Binding-site contacts:
Ligand atom C4 contacts residue ASP521 of chain 1.B at 3.5 Å.
Ligand atom O4 contacts residue VAL498 of chain 1.B at 3.6 Å.
Ligand atom O2' contacts residue ASP523 of chain 1.B at 3.2 Å (salt-bridge).
Ligand atom O2 contacts residue PHE383 of chain 1.A at 3.4 Å.
Ligand atom C4 contacts residue ARG407 of chain 1.A at 3.9 Å.
Ligand atom C2 contacts residue PHE383 of chain 1.A at 3.2 Å (hydrophobic).
Ligand atom O4 contacts residue ASP521 of chain 1.B at 3.2 Å (salt-bridge).
Ligand atom C6 contacts residue PHE383 of chain 1.A at 3.8 Å (hydrophobic).
Ligand atom O3' contacts residue TYR326 of chain 1.A at 3.9 Å.
Ligand atom C5 contacts residue TYR331 of chain 1.A at 3.6 Å (hydrophobic).
Ligand atom O4' contacts residue VAL356 of chain 1.A at 3.7 Å.
Ligand atom O4 contacts residue PHE383 of chain 1.A at 3.3 Å.
Ligand atom C4 contacts residue PHE383 of chain 1.A at 3.4 Å (hydrophobic).
Ligand atom O5' contacts residue VAL551 of chain 1.B at 3.5 Å.
Ligand atom O5' contacts residue PHE383 of chain 1.A at 3.9 Å.
Ligand atom O4' contacts residue PHE383 of chain 1.A at 3.8 Å.
Ligand atom C6 contacts residue VAL356 of chain 1.A at 3.8 Å (hydrophobic).
Ligand atom O4 contacts residue ARG407 of chain 1.A at 2.8 Å (salt-bridge).
Ligand atom C6 contacts residue TYR331 of chain 1.A at 4.0 Å (hydrophobic).
Ligand atom C2 contacts residue ASP523 of chain 1.B at 3.9 Å.
Ligand atom O2 contacts residue ASP521 of chain 1.B at 3.9 Å.
Ligand atom C1' contacts residue VAL356 of chain 1.A at 3.9 Å (hydrophobic).
Ligand atom C2' contacts residue ASP523 of chain 1.B at 3.2 Å.
Ligand atom C4 contacts residue VAL498 of chain 1.B at 4.1 Å (hydrophobic).
Ligand atom C5 contacts residue PHE383 of chain 1.A at 3.7 Å (hydrophobic).
Ligand atom C5' contacts residue THR552 of chain 1.B at 4.0 Å.
Ligand atom C4' contacts residue TYR326 of chain 1.A at 3.8 Å (hydrophobic).
Ligand atom O2 contacts residue ASP523 of chain 1.B at 3.6 Å.
Ligand atom N3 contacts residue ASP521 of chain 1.B at 2.8 Å (salt-bridge).
Ligand atom N1 contacts residue PHE383 of chain 1.A at 3.7 Å.
Ligand atom O5' contacts residue THR552 of chain 1.B at 3.2 Å (h-bond).
Ligand atom N1 contacts residue ASP523 of chain 1.B at 4.1 Å.
Ligand atom C2 contacts residue ASP521 of chain 1.B at 3.8 Å.
Ligand atom O3' contacts residue LYS328 of chain 1.A at 3.6 Å.
Ligand atom C5' contacts residue TYR326 of chain 1.A at 3.5 Å (hydrophobic).
Ligand atom O2 contacts residue THR552 of chain 1.B at 3.7 Å.
Ligand atom N3 contacts residue PHE383 of chain 1.A at 3.3 Å.
Ligand atom C3' contacts residue THR552 of chain 1.B at 4.0 Å.
Ligand atom C3' contacts residue ASP523 of chain 1.B at 3.8 Å.
Ligand atom O3' contacts residue GLY329 of chain 1.A at 3.2 Å (h-bond).

The small molecule below binds the protein below.
Small molecule (SMILES): O=c1ccn([C@@H]2O[C@H](CO)[C@@H](O)[C@H]2O)c(=O)[nH]1

Sequence of chain 1.B:
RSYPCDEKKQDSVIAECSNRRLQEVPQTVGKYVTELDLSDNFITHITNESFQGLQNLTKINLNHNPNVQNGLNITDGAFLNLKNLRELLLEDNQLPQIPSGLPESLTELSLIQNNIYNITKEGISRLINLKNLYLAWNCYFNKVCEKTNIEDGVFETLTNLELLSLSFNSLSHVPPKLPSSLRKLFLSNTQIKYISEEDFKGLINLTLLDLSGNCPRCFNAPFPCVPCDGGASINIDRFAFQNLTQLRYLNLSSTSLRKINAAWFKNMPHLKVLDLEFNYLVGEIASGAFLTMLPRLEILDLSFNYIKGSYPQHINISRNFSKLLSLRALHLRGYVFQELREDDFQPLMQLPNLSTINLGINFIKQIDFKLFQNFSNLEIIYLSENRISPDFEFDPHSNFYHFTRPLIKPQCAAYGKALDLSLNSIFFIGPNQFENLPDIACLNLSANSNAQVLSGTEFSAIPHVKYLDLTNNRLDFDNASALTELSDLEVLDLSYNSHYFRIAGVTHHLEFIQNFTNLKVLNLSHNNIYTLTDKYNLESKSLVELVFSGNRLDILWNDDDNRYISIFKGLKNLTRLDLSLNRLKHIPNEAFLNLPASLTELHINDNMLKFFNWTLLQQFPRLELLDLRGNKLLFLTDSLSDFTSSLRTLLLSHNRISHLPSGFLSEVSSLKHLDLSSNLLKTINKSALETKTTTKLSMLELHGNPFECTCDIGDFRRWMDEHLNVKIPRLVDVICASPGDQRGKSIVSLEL

Sequence of chain 1.A:
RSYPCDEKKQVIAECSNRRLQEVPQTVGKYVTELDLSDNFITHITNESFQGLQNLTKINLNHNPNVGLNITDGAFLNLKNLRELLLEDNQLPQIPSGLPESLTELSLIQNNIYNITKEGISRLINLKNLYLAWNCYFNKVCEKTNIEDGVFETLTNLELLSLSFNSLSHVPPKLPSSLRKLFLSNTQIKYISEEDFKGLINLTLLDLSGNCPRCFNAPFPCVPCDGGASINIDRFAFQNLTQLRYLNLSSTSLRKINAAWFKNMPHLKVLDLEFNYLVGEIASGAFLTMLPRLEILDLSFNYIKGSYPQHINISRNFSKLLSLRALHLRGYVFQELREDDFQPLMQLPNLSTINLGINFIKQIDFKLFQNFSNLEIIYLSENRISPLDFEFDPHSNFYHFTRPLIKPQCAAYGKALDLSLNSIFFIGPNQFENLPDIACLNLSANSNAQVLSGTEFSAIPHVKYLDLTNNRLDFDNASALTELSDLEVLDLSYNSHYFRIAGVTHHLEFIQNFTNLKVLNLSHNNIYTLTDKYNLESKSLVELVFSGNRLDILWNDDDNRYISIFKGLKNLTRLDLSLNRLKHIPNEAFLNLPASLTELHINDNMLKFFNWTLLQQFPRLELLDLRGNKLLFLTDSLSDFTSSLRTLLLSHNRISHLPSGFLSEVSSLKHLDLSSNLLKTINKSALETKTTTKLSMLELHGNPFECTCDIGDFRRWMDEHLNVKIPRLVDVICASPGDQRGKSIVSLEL